The small molecule below binds the protein below.
Small molecule (SMILES): CNc1ccccc1C(=O)O[C@H]1[C@@H](O)[C@H](n2cnc3c(=O)[nH]c(N)nc32)O[C@@H]1CO[P](=O)(O)O[P](=O)(O)OP(=O)(O)O

Sequence of chain 1.C:
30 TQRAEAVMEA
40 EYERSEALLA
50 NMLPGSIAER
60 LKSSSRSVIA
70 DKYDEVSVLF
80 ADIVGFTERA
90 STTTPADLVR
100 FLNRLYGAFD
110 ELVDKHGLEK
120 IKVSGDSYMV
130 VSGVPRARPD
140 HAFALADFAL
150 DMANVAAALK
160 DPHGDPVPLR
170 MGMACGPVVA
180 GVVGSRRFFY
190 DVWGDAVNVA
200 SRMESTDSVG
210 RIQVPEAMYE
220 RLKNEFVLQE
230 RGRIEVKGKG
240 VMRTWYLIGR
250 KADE

Binding-site contacts:
Ligand atom C8 contacts residue SER123 of chain 1.D at 3.4 Å.
Ligand atom O1A contacts residue MN1 of chain 1.AA at 3.5 Å.
Ligand atom O3A contacts residue ARG201 of chain 1.C at 2.8 Å (salt-bridge).
Ligand atom OA contacts residue THR86 of chain 1.D at 3.4 Å.
Ligand atom C5 contacts residue SER123 of chain 1.D at 3.5 Å.
Ligand atom O2B contacts residue PHE85 of chain 1.D at 3.3 Å (h-bond).
Ligand atom C5' contacts residue ASP125 of chain 1.D at 3.5 Å.
Ligand atom O1G contacts residue LYS236 of chain 1.C at 2.8 Å (salt-bridge).
Ligand atom O2G contacts residue MN1 of chain 1.AA at 3.2 Å.
Ligand atom O2A contacts residue MN1 of chain 1.AA at 3.0 Å.
Ligand atom O2G contacts residue GLY84 of chain 1.D at 3.6 Å (h-bond).
Ligand atom O3B contacts residue PHE85 of chain 1.D at 3.0 Å (h-bond).
Ligand atom N3 contacts residue GLY124 of chain 1.D at 3.4 Å.
Ligand atom O3B contacts residue ILE82 of chain 1.D at 3.2 Å (h-bond).
Ligand atom O2B contacts residue GLU87 of chain 1.D at 3.6 Å (salt-bridge).
Ligand atom PA contacts residue MN1 of chain 1.BA at 3.4 Å.
Ligand atom C4 contacts residue GLY124 of chain 1.D at 3.5 Å.
Ligand atom O2G contacts residue ARG169 of chain 1.D at 3.3 Å (salt-bridge).
Ligand atom CA3 contacts residue TRP192 of chain 1.C at 3.6 Å (hydrophobic).
Ligand atom O2A contacts residue ASP125 of chain 1.D at 3.4 Å (salt-bridge).
Ligand atom O2A contacts residue ASP81 of chain 1.D at 3.4 Å (salt-bridge).
Ligand atom NA1 contacts residue GLY193 of chain 1.C at 3.6 Å.
Ligand atom N2 contacts residue VAL191 of chain 1.C at 2.7 Å (h-bond).
Ligand atom PB contacts residue MN1 of chain 1.AA at 3.1 Å.
Ligand atom O1B contacts residue MN1 of chain 1.AA at 3.5 Å.
Ligand atom O3G contacts residue MN1 of chain 1.AA at 2.7 Å.
Ligand atom O2B contacts residue THR86 of chain 1.D at 2.7 Å (h-bond).
Ligand atom O2A contacts residue MN1 of chain 1.BA at 2.2 Å.
Ligand atom O4' contacts residue ASP125 of chain 1.D at 3.3 Å (salt-bridge).
Ligand atom OA contacts residue ASN197 of chain 1.C at 3.7 Å.
Ligand atom N2 contacts residue ASP190 of chain 1.C at 3.4 Å (salt-bridge).
Ligand atom CA4 contacts residue PRO94 of chain 1.D at 3.3 Å (hydrophobic).
Ligand atom N2 contacts residue TRP192 of chain 1.C at 3.5 Å.
Ligand atom N7 contacts residue SER123 of chain 1.D at 3.2 Å (h-bond).
Ligand atom O3B contacts residue ASP125 of chain 1.D at 2.9 Å (salt-bridge).
Ligand atom O2' contacts residue ASN197 of chain 1.C at 3.3 Å.
Ligand atom O3G contacts residue ASP81 of chain 1.D at 3.6 Å.
Ligand atom O6 contacts residue SER123 of chain 1.D at 3.7 Å.
Ligand atom PG contacts residue MN1 of chain 1.AA at 3.3 Å.
Ligand atom O3B contacts residue MN1 of chain 1.AA at 2.1 Å.

Sequence of chain 1.D:
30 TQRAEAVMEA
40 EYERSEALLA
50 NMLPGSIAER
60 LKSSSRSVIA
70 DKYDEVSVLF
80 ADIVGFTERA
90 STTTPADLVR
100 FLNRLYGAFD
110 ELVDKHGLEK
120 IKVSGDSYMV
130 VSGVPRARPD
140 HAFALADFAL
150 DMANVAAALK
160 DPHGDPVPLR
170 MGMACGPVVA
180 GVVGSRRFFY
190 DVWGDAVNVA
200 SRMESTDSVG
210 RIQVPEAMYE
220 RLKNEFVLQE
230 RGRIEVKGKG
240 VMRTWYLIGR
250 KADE